This protein binds this small molecule.
Small molecule (SMILES): CC(=O)N[C@H]1[C@H](O[C@H]2[C@H](O)[C@@H](NC(C)=O)CO[C@@H]2CO)O[C@H](CO)[C@@H](O)[C@@H]1O

Sequence of chain 46.F:
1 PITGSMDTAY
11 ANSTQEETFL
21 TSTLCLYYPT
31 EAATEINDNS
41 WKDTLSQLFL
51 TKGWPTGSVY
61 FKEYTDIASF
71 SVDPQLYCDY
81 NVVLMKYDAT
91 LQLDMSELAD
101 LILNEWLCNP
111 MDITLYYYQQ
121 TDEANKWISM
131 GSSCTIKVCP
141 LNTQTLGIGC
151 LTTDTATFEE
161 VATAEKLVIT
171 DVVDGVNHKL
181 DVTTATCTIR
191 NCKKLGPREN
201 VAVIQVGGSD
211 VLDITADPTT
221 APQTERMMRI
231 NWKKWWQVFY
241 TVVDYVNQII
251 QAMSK

Binding-site contacts:
Ligand atom C1 contacts residue ASN12 of chain 46.F at 2.1 Å.
Ligand atom C5 contacts residue ASN12 of chain 46.F at 4.1 Å.
Ligand atom C2 contacts residue ASN12 of chain 46.F at 3.2 Å.
Ligand atom C7 contacts residue ASN12 of chain 46.F at 3.9 Å.
Ligand atom N2 contacts residue ASN12 of chain 46.F at 3.8 Å.
Ligand atom O5 contacts residue ASN12 of chain 46.F at 2.7 Å (h-bond).
Ligand atom O7 contacts residue ASN12 of chain 46.F at 3.7 Å.